Binding-site contacts:
Ligand atom C4 contacts residue ASN471 of chain 1.B at 4.1 Å.
Ligand atom C1 contacts residue VAL474 of chain 1.B at 4.3 Å (hydrophobic).
Ligand atom C5 contacts residue ASN471 of chain 1.B at 3.6 Å.
Ligand atom N2 contacts residue ASN471 of chain 1.B at 2.9 Å (h-bond).
Ligand atom C2 contacts residue ASN471 of chain 1.B at 2.4 Å.
Ligand atom O7 contacts residue ASN471 of chain 1.B at 4.2 Å.
Ligand atom C3 contacts residue ASN471 of chain 1.B at 3.7 Å.
Ligand atom O5 contacts residue VAL474 of chain 1.B at 3.5 Å.
Ligand atom C5 contacts residue VAL474 of chain 1.B at 4.4 Å (hydrophobic).
Ligand atom C6 contacts residue VAL474 of chain 1.B at 4.1 Å (hydrophobic).
Ligand atom O5 contacts residue ASN471 of chain 1.B at 2.2 Å (h-bond).
Ligand atom C1 contacts residue ASN471 of chain 1.B at 1.4 Å.
Ligand atom O6 contacts residue VAL474 of chain 1.B at 4.3 Å.
Ligand atom C7 contacts residue ASN471 of chain 1.B at 3.8 Å.

A small-molecule ligand and the protein it binds are described below.
Small molecule (SMILES): CC(=O)N[C@@H]1[C@@H](O)[C@H](O)[C@@H](CO)O[C@H]1O

Sequence of chain 1.B:
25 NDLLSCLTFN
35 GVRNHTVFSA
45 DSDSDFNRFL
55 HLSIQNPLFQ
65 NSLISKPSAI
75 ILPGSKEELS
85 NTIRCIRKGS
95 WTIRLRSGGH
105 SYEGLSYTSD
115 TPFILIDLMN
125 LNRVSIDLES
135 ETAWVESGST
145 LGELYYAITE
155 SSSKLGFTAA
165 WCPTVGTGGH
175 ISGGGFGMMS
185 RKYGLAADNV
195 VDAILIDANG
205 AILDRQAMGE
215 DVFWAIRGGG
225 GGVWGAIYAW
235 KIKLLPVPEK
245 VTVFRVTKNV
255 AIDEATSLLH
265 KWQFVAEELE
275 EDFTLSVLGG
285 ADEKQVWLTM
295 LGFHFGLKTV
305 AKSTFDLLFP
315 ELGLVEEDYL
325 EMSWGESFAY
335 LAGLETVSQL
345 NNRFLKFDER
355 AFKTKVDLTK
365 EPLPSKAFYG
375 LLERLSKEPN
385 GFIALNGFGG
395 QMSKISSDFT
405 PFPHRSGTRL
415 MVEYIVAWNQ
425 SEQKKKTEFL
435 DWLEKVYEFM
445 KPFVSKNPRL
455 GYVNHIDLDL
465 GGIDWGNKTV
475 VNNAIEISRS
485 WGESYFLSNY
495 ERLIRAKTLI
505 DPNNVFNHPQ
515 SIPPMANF